This protein binds this small molecule.
Small molecule (SMILES): CC(=O)N[C@@H]1[C@@H](O)[C@H](O)[C@@H](CO)O[C@H]1O

Sequence of chain 3.A:
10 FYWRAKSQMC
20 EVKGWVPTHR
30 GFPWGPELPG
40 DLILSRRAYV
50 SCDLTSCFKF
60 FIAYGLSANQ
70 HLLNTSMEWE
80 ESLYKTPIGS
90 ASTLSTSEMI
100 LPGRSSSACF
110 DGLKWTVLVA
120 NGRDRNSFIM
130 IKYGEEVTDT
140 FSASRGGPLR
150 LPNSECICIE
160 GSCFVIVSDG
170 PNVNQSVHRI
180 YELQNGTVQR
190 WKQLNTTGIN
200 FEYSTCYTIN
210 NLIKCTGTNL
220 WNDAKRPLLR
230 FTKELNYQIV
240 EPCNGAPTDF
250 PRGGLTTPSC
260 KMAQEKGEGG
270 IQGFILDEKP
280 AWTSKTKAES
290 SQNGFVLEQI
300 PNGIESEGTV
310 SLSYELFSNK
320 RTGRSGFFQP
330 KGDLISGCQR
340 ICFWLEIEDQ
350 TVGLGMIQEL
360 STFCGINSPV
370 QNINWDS

Sequence of chain 2.A:
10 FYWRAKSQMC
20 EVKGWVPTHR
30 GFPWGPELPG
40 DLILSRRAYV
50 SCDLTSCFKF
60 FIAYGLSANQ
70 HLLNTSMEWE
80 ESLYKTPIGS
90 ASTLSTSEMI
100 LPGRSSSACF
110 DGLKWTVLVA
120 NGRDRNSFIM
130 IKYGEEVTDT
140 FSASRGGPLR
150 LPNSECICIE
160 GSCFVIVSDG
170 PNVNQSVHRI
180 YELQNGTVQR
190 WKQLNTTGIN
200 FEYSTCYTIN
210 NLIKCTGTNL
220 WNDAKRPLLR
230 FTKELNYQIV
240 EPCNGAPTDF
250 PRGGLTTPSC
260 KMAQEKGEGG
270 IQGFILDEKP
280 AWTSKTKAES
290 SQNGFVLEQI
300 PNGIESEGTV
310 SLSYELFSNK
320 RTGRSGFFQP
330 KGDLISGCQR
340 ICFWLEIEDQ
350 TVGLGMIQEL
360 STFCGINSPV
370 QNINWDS

Binding-site contacts:
Ligand atom C4 contacts residue ASN73 of chain 2.A at 4.2 Å.
Ligand atom C3 contacts residue ASN73 of chain 2.A at 3.7 Å.
Ligand atom O5 contacts residue PRO35 of chain 3.A at 4.0 Å.
Ligand atom O7 contacts residue ASN73 of chain 2.A at 4.1 Å.
Ligand atom N2 contacts residue ASN73 of chain 2.A at 2.7 Å (h-bond).
Ligand atom C1 contacts residue ASN73 of chain 2.A at 1.4 Å.
Ligand atom C5 contacts residue ASN73 of chain 2.A at 3.7 Å.
Ligand atom C2 contacts residue ASN73 of chain 2.A at 2.3 Å.
Ligand atom O5 contacts residue ASN73 of chain 2.A at 2.4 Å (h-bond).
Ligand atom C7 contacts residue ASN73 of chain 2.A at 3.6 Å.